Binding-site contacts:
Ligand atom C8 contacts residue GLY1096 of chain 1.A at 4.5 Å.
Ligand atom C1 contacts residue THR1097 of chain 1.A at 4.1 Å.
Ligand atom C1 contacts residue HIS1098 of chain 1.A at 3.7 Å.
Ligand atom C1 contacts residue PHE1100 of chain 1.A at 4.3 Å (hydrophobic).
Ligand atom N2 contacts residue ASN1095 of chain 1.A at 2.9 Å (h-bond).
Ligand atom O5 contacts residue PHE1100 of chain 1.A at 3.7 Å.
Ligand atom O5 contacts residue ASN1095 of chain 1.A at 2.3 Å (h-bond).
Ligand atom C7 contacts residue ASN1095 of chain 1.A at 3.2 Å.
Ligand atom N2 contacts residue THR1097 of chain 1.A at 3.0 Å (h-bond).
Ligand atom C2 contacts residue ASN1095 of chain 1.A at 2.4 Å.
Ligand atom C3 contacts residue THR1097 of chain 1.A at 4.0 Å.
Ligand atom O3 contacts residue HIS1098 of chain 1.A at 4.5 Å.
Ligand atom C1 contacts residue ASN1095 of chain 1.A at 1.4 Å.
Ligand atom O6 contacts residue PHE1100 of chain 1.A at 4.4 Å.
Ligand atom O4 contacts residue HIS1098 of chain 1.A at 4.0 Å.
Ligand atom C4 contacts residue HIS1098 of chain 1.A at 4.2 Å.
Ligand atom C3 contacts residue HIS1098 of chain 1.A at 3.6 Å.
Ligand atom C7 contacts residue THR1097 of chain 1.A at 3.9 Å.
Ligand atom C4 contacts residue ASN1095 of chain 1.A at 4.2 Å.
Ligand atom O5 contacts residue HIS1098 of chain 1.A at 4.2 Å.
Ligand atom C6 contacts residue PHE1100 of chain 1.A at 3.7 Å (hydrophobic).
Ligand atom C8 contacts residue THR1097 of chain 1.A at 3.8 Å.
Ligand atom C8 contacts residue ASN1095 of chain 1.A at 3.5 Å.
Ligand atom C5 contacts residue HIS1098 of chain 1.A at 3.8 Å.
Ligand atom C3 contacts residue ASN1095 of chain 1.A at 3.8 Å.
Ligand atom C2 contacts residue HIS1098 of chain 1.A at 4.1 Å.
Ligand atom C5 contacts residue ASN1095 of chain 1.A at 3.6 Å.
Ligand atom N2 contacts residue HIS1098 of chain 1.A at 4.2 Å.
Ligand atom O7 contacts residue ASN1095 of chain 1.A at 3.2 Å (h-bond).
Ligand atom C5 contacts residue PHE1100 of chain 1.A at 4.0 Å (hydrophobic).
Ligand atom C2 contacts residue THR1097 of chain 1.A at 3.9 Å.

Sequence of chain 1.A:
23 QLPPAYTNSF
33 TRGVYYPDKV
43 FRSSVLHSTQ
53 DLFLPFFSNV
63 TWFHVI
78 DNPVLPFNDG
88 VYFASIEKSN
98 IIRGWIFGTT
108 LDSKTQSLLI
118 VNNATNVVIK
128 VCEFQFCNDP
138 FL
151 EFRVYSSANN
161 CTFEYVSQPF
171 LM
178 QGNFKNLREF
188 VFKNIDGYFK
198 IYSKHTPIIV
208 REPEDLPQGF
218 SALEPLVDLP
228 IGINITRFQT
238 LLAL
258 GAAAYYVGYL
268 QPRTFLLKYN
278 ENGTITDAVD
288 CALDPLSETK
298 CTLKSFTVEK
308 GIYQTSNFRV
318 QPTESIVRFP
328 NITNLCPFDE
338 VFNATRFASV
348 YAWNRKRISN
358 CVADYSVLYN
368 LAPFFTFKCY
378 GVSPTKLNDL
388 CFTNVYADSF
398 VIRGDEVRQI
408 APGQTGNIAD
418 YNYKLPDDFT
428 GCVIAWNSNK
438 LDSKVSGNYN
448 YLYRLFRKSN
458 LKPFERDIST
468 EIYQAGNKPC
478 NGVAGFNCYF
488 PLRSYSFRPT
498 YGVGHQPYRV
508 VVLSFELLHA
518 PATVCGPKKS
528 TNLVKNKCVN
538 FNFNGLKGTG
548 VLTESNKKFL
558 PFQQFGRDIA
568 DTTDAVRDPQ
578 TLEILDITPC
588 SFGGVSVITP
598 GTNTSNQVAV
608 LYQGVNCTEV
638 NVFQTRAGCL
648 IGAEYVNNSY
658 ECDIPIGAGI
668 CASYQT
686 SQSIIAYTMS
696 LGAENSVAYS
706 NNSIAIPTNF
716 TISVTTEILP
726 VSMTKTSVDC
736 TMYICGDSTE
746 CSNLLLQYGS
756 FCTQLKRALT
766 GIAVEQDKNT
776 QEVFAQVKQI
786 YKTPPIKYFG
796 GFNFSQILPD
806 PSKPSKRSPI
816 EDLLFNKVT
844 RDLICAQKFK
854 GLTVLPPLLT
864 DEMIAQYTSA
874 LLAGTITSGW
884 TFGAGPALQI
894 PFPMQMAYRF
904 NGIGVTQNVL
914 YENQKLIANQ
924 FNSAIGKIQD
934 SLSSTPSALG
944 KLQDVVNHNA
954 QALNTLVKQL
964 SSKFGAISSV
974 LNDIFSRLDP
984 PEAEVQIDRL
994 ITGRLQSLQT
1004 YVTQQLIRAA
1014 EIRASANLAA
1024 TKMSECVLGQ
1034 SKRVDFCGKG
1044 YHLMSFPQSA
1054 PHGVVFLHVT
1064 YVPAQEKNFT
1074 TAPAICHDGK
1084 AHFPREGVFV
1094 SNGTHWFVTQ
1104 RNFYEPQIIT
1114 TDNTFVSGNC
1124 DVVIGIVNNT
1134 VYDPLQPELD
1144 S

The protein below binds the small molecule below.
Small molecule (SMILES): CC(=O)N[C@@H]1[C@@H](O)[C@H](O)[C@@H](CO)O[C@H]1O